Sequence of chain 1.A:
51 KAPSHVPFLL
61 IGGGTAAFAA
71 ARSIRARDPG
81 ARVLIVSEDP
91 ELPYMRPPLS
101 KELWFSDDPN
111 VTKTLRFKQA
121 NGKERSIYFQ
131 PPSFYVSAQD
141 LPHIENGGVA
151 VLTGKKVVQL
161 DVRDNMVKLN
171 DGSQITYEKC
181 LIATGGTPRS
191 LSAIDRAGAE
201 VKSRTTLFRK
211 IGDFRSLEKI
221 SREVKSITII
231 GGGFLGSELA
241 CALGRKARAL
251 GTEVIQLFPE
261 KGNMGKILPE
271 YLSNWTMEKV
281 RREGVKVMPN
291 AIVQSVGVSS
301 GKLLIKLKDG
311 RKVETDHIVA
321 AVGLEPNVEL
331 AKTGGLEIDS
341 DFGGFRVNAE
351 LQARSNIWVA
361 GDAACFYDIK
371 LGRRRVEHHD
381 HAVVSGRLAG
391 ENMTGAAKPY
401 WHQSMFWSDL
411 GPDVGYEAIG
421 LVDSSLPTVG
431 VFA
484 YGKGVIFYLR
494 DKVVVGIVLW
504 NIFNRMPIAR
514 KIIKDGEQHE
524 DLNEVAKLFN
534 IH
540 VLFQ

This protein binds this small molecule.
Small molecule (SMILES): Nc1ccnc2ccccc12

Binding-site contacts:
Ligand atom C03 contacts residue SO41 of chain 1.F at 3.5 Å.
Ligand atom C01 contacts residue LEU235 of chain 1.A at 3.5 Å (hydrophobic).
Ligand atom C06 contacts residue PHE234 of chain 1.A at 3.5 Å (hydrophobic).
Ligand atom C03 contacts residue FAD1 of chain 1.E at 3.5 Å.
Ligand atom N10 contacts residue FAD1 of chain 1.E at 3.7 Å.
Ligand atom C09 contacts residue GLU377 of chain 1.A at 4.1 Å.
Ligand atom N10 contacts residue GLU377 of chain 1.A at 3.7 Å.
Ligand atom C05 contacts residue FAD1 of chain 1.E at 3.2 Å.
Ligand atom C09 contacts residue PHE234 of chain 1.A at 3.3 Å (hydrophobic).
Ligand atom C07 contacts residue FAD1 of chain 1.E at 3.2 Å.
Ligand atom C02 contacts residue LEU235 of chain 1.A at 3.5 Å (hydrophobic).
Ligand atom C08 contacts residue PHE234 of chain 1.A at 3.5 Å (hydrophobic).
Ligand atom C06 contacts residue LEU235 of chain 1.A at 4.0 Å (hydrophobic).
Ligand atom C01 contacts residue SER100 of chain 1.A at 4.2 Å.
Ligand atom C01 contacts residue PHE234 of chain 1.A at 4.1 Å (hydrophobic).
Ligand atom C07 contacts residue PHE234 of chain 1.A at 3.5 Å (hydrophobic).
Ligand atom C06 contacts residue FAD1 of chain 1.E at 3.1 Å.
Ligand atom C02 contacts residue FAD1 of chain 1.E at 3.5 Å.
Ligand atom N11 contacts residue SER408 of chain 1.A at 3.6 Å.
Ligand atom N10 contacts residue PHE234 of chain 1.A at 3.5 Å.
Ligand atom C04 contacts residue PHE234 of chain 1.A at 3.6 Å (hydrophobic).
Ligand atom C01 contacts residue FAD1 of chain 1.E at 3.2 Å.
Ligand atom C06 contacts residue GLU238 of chain 1.A at 3.3 Å.
Ligand atom N11 contacts residue FAD1 of chain 1.E at 3.1 Å (h-bond).
Ligand atom C04 contacts residue SO41 of chain 1.F at 4.1 Å.
Ligand atom C02 contacts residue SO41 of chain 1.F at 3.9 Å.
Ligand atom C07 contacts residue TRP407 of chain 1.A at 3.6 Å (hydrophobic).
Ligand atom C01 contacts residue GLU238 of chain 1.A at 3.8 Å.
Ligand atom C09 contacts residue HIS378 of chain 1.A at 3.7 Å.
Ligand atom C08 contacts residue TRP407 of chain 1.A at 3.7 Å (hydrophobic).
Ligand atom N11 contacts residue GLU238 of chain 1.A at 2.8 Å (salt-bridge).
Ligand atom C03 contacts residue PHE234 of chain 1.A at 4.2 Å (hydrophobic).
Ligand atom C07 contacts residue GLU238 of chain 1.A at 4.0 Å.
Ligand atom C08 contacts residue PHE406 of chain 1.A at 4.2 Å (hydrophobic).
Ligand atom N11 contacts residue PHE234 of chain 1.A at 4.0 Å.
Ligand atom C08 contacts residue FAD1 of chain 1.E at 3.3 Å.
Ligand atom C09 contacts residue FAD1 of chain 1.E at 3.5 Å.
Ligand atom C05 contacts residue PHE234 of chain 1.A at 3.3 Å (hydrophobic).
Ligand atom N11 contacts residue TRP407 of chain 1.A at 2.8 Å (h-bond).
Ligand atom C04 contacts residue FAD1 of chain 1.E at 3.5 Å.